Sequence of chain 1.A:
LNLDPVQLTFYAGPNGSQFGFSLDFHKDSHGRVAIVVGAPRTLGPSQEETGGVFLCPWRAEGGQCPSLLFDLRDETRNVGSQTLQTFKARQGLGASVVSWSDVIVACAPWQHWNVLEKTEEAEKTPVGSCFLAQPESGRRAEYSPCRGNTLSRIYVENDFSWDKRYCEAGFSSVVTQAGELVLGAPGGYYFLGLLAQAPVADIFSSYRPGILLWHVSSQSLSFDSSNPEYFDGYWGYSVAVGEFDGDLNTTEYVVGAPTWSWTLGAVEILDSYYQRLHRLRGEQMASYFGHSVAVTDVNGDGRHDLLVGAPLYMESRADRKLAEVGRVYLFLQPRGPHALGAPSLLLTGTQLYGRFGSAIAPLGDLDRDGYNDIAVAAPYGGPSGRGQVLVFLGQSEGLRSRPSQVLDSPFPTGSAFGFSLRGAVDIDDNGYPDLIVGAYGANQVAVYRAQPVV

This small molecule binds to this protein.
Small molecule (SMILES): [H]/N=C(\c1ccc(C2=NO[C@H](CN3CCN(CC(=O)O)CC3)C2)cc1)N1CCN(C)CC1

Sequence of chain 1.B:
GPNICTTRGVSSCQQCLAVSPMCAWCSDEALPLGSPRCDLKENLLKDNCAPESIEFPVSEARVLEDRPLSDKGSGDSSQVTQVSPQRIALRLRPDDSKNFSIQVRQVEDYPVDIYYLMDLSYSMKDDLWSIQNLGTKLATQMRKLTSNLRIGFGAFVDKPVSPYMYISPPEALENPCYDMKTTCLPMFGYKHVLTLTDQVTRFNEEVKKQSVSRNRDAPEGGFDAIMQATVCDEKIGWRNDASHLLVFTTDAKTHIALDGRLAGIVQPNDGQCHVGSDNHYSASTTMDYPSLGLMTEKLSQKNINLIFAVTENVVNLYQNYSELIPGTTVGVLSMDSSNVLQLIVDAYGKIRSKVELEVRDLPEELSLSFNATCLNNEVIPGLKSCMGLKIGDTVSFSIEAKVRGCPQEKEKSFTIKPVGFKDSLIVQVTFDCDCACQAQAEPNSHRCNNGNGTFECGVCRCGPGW

Binding-site contacts:
Ligand atom N3 contacts residue LEU192 of chain 1.A at 3.8 Å.
Ligand atom C6 contacts residue ASP224 of chain 1.A at 4.0 Å.
Ligand atom C22 contacts residue SER121 of chain 1.B at 3.6 Å.
Ligand atom C15 contacts residue TYR190 of chain 1.A at 3.0 Å (hydrophobic).
Ligand atom C8 contacts residue LEU192 of chain 1.A at 3.7 Å (hydrophobic).
Ligand atom C22 contacts residue MG1 of chain 1.V at 3.2 Å.
Ligand atom C20 contacts residue ALA218 of chain 1.B at 3.9 Å (hydrophobic).
Ligand atom O3 contacts residue TYR122 of chain 1.B at 3.1 Å (h-bond).
Ligand atom O2 contacts residue ASN215 of chain 1.B at 3.7 Å.
Ligand atom N3 contacts residue ASP224 of chain 1.A at 3.0 Å (salt-bridge).
Ligand atom C12 contacts residue PHE160 of chain 1.A at 3.8 Å (hydrophobic).
Ligand atom C19 contacts residue ASN215 of chain 1.B at 3.5 Å.
Ligand atom O2 contacts residue SER121 of chain 1.B at 3.3 Å.
Ligand atom C7 contacts residue TYR190 of chain 1.A at 3.9 Å (hydrophobic).
Ligand atom N2 contacts residue SER225 of chain 1.A at 3.7 Å.
Ligand atom C21 contacts residue ASN215 of chain 1.B at 3.4 Å.
Ligand atom C14 contacts residue TYR190 of chain 1.A at 3.6 Å (hydrophobic).
Ligand atom C14 contacts residue ARG216 of chain 1.B at 3.9 Å.
Ligand atom O3 contacts residue ARG214 of chain 1.B at 3.6 Å.
Ligand atom C1 contacts residue ASP224 of chain 1.A at 3.8 Å.
Ligand atom O1 contacts residue ALA218 of chain 1.B at 3.4 Å.
Ligand atom C10 contacts residue TYR190 of chain 1.A at 3.6 Å (hydrophobic).
Ligand atom O3 contacts residue MG1 of chain 1.V at 3.8 Å.
Ligand atom O3 contacts residue SER121 of chain 1.B at 3.1 Å.
Ligand atom C8 contacts residue PHE231 of chain 1.A at 3.8 Å (hydrophobic).
Ligand atom O2 contacts residue MG1 of chain 1.V at 2.1 Å.
Ligand atom N3 contacts residue TYR189 of chain 1.A at 2.9 Å (h-bond).
Ligand atom C22 contacts residue ASN215 of chain 1.B at 3.4 Å.
Ligand atom C4 contacts residue SER225 of chain 1.A at 3.0 Å.
Ligand atom C22 contacts residue GLU220 of chain 1.B at 4.0 Å.
Ligand atom C4 contacts residue ASP224 of chain 1.A at 3.5 Å.
Ligand atom O3 contacts residue ASN215 of chain 1.B at 2.9 Å (h-bond).
Ligand atom O2 contacts residue GLU220 of chain 1.B at 3.2 Å (salt-bridge).
Ligand atom C22 contacts residue TYR122 of chain 1.B at 3.7 Å (hydrophobic).
Ligand atom C11 contacts residue TYR190 of chain 1.A at 3.5 Å (hydrophobic).
Ligand atom C2 contacts residue ASP159 of chain 1.A at 3.5 Å.
Ligand atom C13 contacts residue TYR190 of chain 1.A at 3.5 Å (hydrophobic).
Ligand atom C19 contacts residue ARG216 of chain 1.B at 3.7 Å.
Ligand atom C12 contacts residue TYR190 of chain 1.A at 3.7 Å (hydrophobic).
Ligand atom C20 contacts residue ARG216 of chain 1.B at 3.7 Å.